This protein binds this small molecule.
Small molecule (SMILES): CCC(CC)[C@H](NC(C)=O)[C@@H]1[C@H](O)[C@@H](C(=O)O)C[C@H]1NC(=N)N

Sequence of chain 3.A:
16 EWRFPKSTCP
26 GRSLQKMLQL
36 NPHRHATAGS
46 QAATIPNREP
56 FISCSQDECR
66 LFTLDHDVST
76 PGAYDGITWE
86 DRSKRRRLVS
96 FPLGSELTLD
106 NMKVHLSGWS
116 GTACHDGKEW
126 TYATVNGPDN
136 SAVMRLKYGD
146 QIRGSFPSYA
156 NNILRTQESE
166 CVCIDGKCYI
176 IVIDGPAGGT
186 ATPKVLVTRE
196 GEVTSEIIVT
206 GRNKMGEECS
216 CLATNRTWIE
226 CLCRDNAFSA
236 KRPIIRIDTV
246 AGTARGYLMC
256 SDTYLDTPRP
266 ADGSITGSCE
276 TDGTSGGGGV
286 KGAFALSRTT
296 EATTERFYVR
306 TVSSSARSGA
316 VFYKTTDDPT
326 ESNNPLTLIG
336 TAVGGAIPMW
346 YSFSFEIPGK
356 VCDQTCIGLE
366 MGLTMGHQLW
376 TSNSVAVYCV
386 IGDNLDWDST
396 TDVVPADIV

Binding-site contacts:
Ligand atom C4 contacts residue ASP86 of chain 3.A at 3.8 Å.
Ligand atom O9 contacts residue ASP86 of chain 3.A at 2.9 Å (salt-bridge).
Ligand atom O14 contacts residue ASP86 of chain 3.A at 3.7 Å.
Ligand atom N27 contacts residue ASP86 of chain 3.A at 3.0 Å (salt-bridge).
Ligand atom N30 contacts residue GLU54 of chain 3.A at 3.6 Å.
Ligand atom O8 contacts residue ARG229 of chain 3.A at 3.1 Å (salt-bridge).
Ligand atom C15 contacts residue TRP114 of chain 3.A at 3.8 Å (hydrophobic).
Ligand atom O8 contacts residue ARG312 of chain 3.A at 2.8 Å (salt-bridge).
Ligand atom C5 contacts residue ASP86 of chain 3.A at 3.7 Å.
Ligand atom C2 contacts residue ASP86 of chain 3.A at 3.4 Å.
Ligand atom N30 contacts residue TRP114 of chain 3.A at 2.9 Å (h-bond).
Ligand atom C26 contacts residue TRP114 of chain 3.A at 3.8 Å (hydrophobic).
Ligand atom O7 contacts residue ARG53 of chain 3.A at 2.9 Å (salt-bridge).
Ligand atom C2 contacts residue TYR346 of chain 3.A at 3.8 Å (hydrophobic).
Ligand atom C39 contacts residue ARG229 of chain 3.A at 3.7 Å.
Ligand atom C3 contacts residue GLU213 of chain 3.A at 3.8 Å.
Ligand atom C1 contacts residue GLU54 of chain 3.A at 3.3 Å.
Ligand atom N30 contacts residue LEU69 of chain 3.A at 3.8 Å.
Ligand atom N27 contacts residue ARG91 of chain 3.A at 3.3 Å (salt-bridge).
Ligand atom C36 contacts residue GLU213 of chain 3.A at 3.6 Å.
Ligand atom C6 contacts residue ARG53 of chain 3.A at 3.8 Å.
Ligand atom O8 contacts residue TYR346 of chain 3.A at 3.2 Å (h-bond).
Ligand atom O7 contacts residue TYR346 of chain 3.A at 3.3 Å (h-bond).
Ligand atom C26 contacts residue GLU54 of chain 3.A at 3.5 Å.
Ligand atom C36 contacts residue GLU212 of chain 3.A at 3.8 Å.
Ligand atom N27 contacts residue GLU54 of chain 3.A at 3.6 Å (salt-bridge).
Ligand atom C3 contacts residue TYR346 of chain 3.A at 3.5 Å (hydrophobic).
Ligand atom C6 contacts residue ARG312 of chain 3.A at 3.5 Å.
Ligand atom C1 contacts residue ASP86 of chain 3.A at 3.4 Å.
Ligand atom C37 contacts residue ARG160 of chain 3.A at 3.8 Å.
Ligand atom C6 contacts residue TYR346 of chain 3.A at 3.0 Å (hydrophobic).
Ligand atom O14 contacts residue ARG87 of chain 3.A at 2.9 Å (salt-bridge).
Ligand atom C1 contacts residue ARG53 of chain 3.A at 3.7 Å.
Ligand atom C1 contacts residue TYR346 of chain 3.A at 3.1 Å (hydrophobic).
Ligand atom C39 contacts residue GLU212 of chain 3.A at 3.5 Å.
Ligand atom C4 contacts residue TYR346 of chain 3.A at 3.6 Å (hydrophobic).
Ligand atom N30 contacts residue GLU163 of chain 3.A at 3.0 Å (salt-bridge).
Ligand atom C5 contacts residue TYR346 of chain 3.A at 3.4 Å (hydrophobic).
Ligand atom O7 contacts residue ARG312 of chain 3.A at 2.8 Å (salt-bridge).
Ligand atom N25 contacts residue GLU54 of chain 3.A at 3.6 Å (salt-bridge).